The protein below binds the small molecule below.
Small molecule (SMILES): CC[C@H](C)[C@H](NC(=O)[C@@H](N)CO)C(=O)NCC(=O)N[C@@H](C)C(=O)N[C@@H](Cc1ccc(O)cc1)C(=O)N[C@@H](CCCCN)C(=O)N[C@@H](CCC(N)=O)C(=O)N[C@@H](C)C=O

Sequence of chain 6.B:
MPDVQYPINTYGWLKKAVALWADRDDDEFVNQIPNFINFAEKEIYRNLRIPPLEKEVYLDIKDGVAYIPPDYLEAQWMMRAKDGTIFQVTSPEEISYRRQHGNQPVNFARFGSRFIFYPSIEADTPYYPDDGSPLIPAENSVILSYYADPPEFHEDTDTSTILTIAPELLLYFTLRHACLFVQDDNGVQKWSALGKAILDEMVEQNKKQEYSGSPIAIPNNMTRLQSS

Sequence of chain 6.A:
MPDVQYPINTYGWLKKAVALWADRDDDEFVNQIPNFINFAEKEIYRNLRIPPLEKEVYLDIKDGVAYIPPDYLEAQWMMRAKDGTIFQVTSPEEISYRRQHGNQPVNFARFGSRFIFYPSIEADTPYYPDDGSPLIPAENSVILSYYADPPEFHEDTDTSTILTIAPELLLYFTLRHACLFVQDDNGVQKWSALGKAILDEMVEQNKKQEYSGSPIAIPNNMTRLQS

Binding-site contacts:
Ligand atom O contacts residue ALA83 of chain 6.A at 3.1 Å.
Ligand atom OH contacts residue GLN30 of chain 6.E at 3.4 Å.
Ligand atom CD2 contacts residue TYR69 of chain 6.B at 4.0 Å (hydrophobic).
Ligand atom CA contacts residue ALA83 of chain 6.A at 3.5 Å (hydrophobic).
Ligand atom CA contacts residue ALA27 of chain 6.D at 4.0 Å (hydrophobic).
Ligand atom C contacts residue ARG124 of chain 6.B at 3.7 Å.
Ligand atom CG1 contacts residue ALA83 of chain 6.A at 3.6 Å (hydrophobic).
Ligand atom CA contacts residue ARG124 of chain 6.B at 3.6 Å.
Ligand atom N contacts residue LYS84 of chain 6.A at 3.7 Å.
Ligand atom CB contacts residue TYR28 of chain 6.D at 3.8 Å (hydrophobic).
Ligand atom N contacts residue ALA83 of chain 6.A at 2.9 Å (h-bond).
Ligand atom O contacts residue ARG124 of chain 6.B at 3.4 Å (salt-bridge).
Ligand atom C contacts residue ALA83 of chain 6.A at 3.5 Å (hydrophobic).
Ligand atom N contacts residue ALA83 of chain 6.A at 2.8 Å (h-bond).
Ligand atom CA contacts residue ALA83 of chain 6.A at 3.6 Å (hydrophobic).
Ligand atom CB contacts residue ALA27 of chain 6.D at 3.3 Å (hydrophobic).
Ligand atom C contacts residue ARG124 of chain 6.B at 3.0 Å.
Ligand atom N contacts residue ARG124 of chain 6.B at 3.1 Å (salt-bridge).
Ligand atom C contacts residue ALA83 of chain 6.A at 4.0 Å (hydrophobic).
Ligand atom O contacts residue ILE153 of chain 6.A at 4.1 Å.
Ligand atom C contacts residue TYR60 of chain 6.A at 3.9 Å (hydrophobic).
Ligand atom CB contacts residue SER24 of chain 6.D at 3.2 Å.
Ligand atom N contacts residue TYR60 of chain 6.A at 2.9 Å (h-bond).
Ligand atom O contacts residue ALA27 of chain 6.D at 3.6 Å.
Ligand atom CA contacts residue TYR60 of chain 6.A at 3.7 Å (hydrophobic).
Ligand atom CA contacts residue TYR60 of chain 6.A at 3.9 Å (hydrophobic).
Ligand atom CE contacts residue LEU145 of chain 6.A at 4.0 Å (hydrophobic).
Ligand atom N contacts residue ARG124 of chain 6.B at 4.0 Å.
Ligand atom CB contacts residue ALA83 of chain 6.A at 3.4 Å (hydrophobic).
Ligand atom CB contacts residue TYR60 of chain 6.A at 3.2 Å (hydrophobic).
Ligand atom CE2 contacts residue TYR69 of chain 6.B at 3.5 Å (hydrophobic).
Ligand atom CB contacts residue GLU58 of chain 6.A at 3.9 Å.
Ligand atom CB contacts residue ARG124 of chain 6.B at 3.6 Å.
Ligand atom CE2 contacts residue SER123 of chain 6.B at 3.8 Å.
Ligand atom C contacts residue ALA27 of chain 6.D at 3.5 Å (hydrophobic).
Ligand atom CA contacts residue ARG124 of chain 6.B at 3.4 Å.
Ligand atom O contacts residue ILE153 of chain 6.A at 3.9 Å.
Ligand atom NZ contacts residue LEU145 of chain 6.A at 4.0 Å.
Ligand atom C contacts residue ILE153 of chain 6.A at 4.0 Å (hydrophobic).
Ligand atom O contacts residue ARG124 of chain 6.B at 2.8 Å (salt-bridge).

Sequence of chain 6.E:
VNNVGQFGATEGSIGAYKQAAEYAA

Sequence of chain 6.D:
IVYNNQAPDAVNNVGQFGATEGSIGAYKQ